Sequence of chain 1.B:
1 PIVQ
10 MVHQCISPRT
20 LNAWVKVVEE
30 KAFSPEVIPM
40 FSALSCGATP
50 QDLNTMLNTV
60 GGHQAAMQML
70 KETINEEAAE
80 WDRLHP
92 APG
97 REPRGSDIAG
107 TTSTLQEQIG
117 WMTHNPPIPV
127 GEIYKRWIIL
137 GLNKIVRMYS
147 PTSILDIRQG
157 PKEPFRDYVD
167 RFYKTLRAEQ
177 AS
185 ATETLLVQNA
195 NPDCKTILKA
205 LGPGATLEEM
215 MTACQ

Sequence of chain 1.C:
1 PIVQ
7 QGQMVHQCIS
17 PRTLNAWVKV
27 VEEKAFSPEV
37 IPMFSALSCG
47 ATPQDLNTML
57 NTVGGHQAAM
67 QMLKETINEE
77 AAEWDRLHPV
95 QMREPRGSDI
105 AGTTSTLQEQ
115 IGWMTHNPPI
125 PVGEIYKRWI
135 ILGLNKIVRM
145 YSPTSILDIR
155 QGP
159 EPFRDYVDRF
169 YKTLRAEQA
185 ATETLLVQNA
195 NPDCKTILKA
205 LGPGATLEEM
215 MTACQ

Binding-site contacts:
Ligand atom C20 contacts residue ILE73 of chain 1.C at 3.7 Å (hydrophobic).
Ligand atom C16 contacts residue ASN57 of chain 1.C at 3.6 Å.
Ligand atom C20 contacts residue LYS70 of chain 1.C at 3.4 Å.
Ligand atom C19 contacts residue MET66 of chain 1.C at 3.3 Å (hydrophobic).
Ligand atom O04 contacts residue ASN57 of chain 1.C at 3.2 Å (h-bond).
Ligand atom N05 contacts residue ASN53 of chain 1.C at 3.7 Å.
Ligand atom O01 contacts residue LEU172 of chain 1.B at 3.5 Å (h-bond).
Ligand atom O02 contacts residue ARG173 of chain 1.B at 2.5 Å (salt-bridge).
Ligand atom C08 contacts residue ARG173 of chain 1.B at 3.5 Å.
Ligand atom O06 contacts residue ARG173 of chain 1.B at 3.5 Å.
Ligand atom C17 contacts residue LEU56 of chain 1.C at 3.6 Å (hydrophobic).
Ligand atom N01 contacts residue THR186 of chain 1.B at 3.3 Å.
Ligand atom O01 contacts residue ARG173 of chain 1.B at 3.2 Å.
Ligand atom C14 contacts residue ASN53 of chain 1.C at 3.7 Å.
Ligand atom C22 contacts residue THR107 of chain 1.C at 3.4 Å.
Ligand atom C19 contacts residue LYS70 of chain 1.C at 3.7 Å.
Ligand atom C29 contacts residue ILE73 of chain 1.C at 3.4 Å (hydrophobic).
Ligand atom N04 contacts residue ASN57 of chain 1.C at 3.0 Å (h-bond).
Ligand atom C28 contacts residue ALA105 of chain 1.C at 3.5 Å (hydrophobic).
Ligand atom C17 contacts residue ASN57 of chain 1.C at 3.5 Å.
Ligand atom C23 contacts residue THR107 of chain 1.C at 3.5 Å.
Ligand atom C18 contacts residue MET66 of chain 1.C at 3.7 Å (hydrophobic).
Ligand atom C07 contacts residue ARG173 of chain 1.B at 3.4 Å.
Ligand atom O05 contacts residue ASN74 of chain 1.C at 3.6 Å (h-bond).
Ligand atom C23 contacts residue ASN53 of chain 1.C at 3.2 Å.
Ligand atom C24 contacts residue THR107 of chain 1.C at 3.6 Å.
Ligand atom C13 contacts residue ASN57 of chain 1.C at 3.4 Å.
Ligand atom C14 contacts residue ASN57 of chain 1.C at 2.9 Å.
Ligand atom C28 contacts residue ASN53 of chain 1.C at 3.3 Å.
Ligand atom C29 contacts residue ASN74 of chain 1.C at 2.9 Å.
Ligand atom O06 contacts residue TYR169 of chain 1.B at 3.6 Å.
Ligand atom C18 contacts residue LYS70 of chain 1.C at 3.6 Å.
Ligand atom C19 contacts residue LEU69 of chain 1.C at 3.5 Å (hydrophobic).
Ligand atom C28 contacts residue THR107 of chain 1.C at 3.5 Å.
Ligand atom C28 contacts residue TYR130 of chain 1.C at 3.2 Å (hydrophobic).
Ligand atom C03 contacts residue THR186 of chain 1.B at 3.7 Å.
Ligand atom O05 contacts residue ILE73 of chain 1.C at 3.6 Å.
Ligand atom C02 contacts residue GLN176 of chain 1.B at 3.4 Å.
Ligand atom C01 contacts residue GLN176 of chain 1.B at 3.1 Å.
Ligand atom C27 contacts residue TYR130 of chain 1.C at 3.2 Å (hydrophobic).

The protein below binds the small molecule below.
Small molecule (SMILES): COc1ccc(N(C)C(=O)[C@H](Cc2ccccc2)NC(=O)CN2CCN(S(=O)(=O)c3ccc(N)cc3)CC2=O)cc1